Sequence of chain 1.A:
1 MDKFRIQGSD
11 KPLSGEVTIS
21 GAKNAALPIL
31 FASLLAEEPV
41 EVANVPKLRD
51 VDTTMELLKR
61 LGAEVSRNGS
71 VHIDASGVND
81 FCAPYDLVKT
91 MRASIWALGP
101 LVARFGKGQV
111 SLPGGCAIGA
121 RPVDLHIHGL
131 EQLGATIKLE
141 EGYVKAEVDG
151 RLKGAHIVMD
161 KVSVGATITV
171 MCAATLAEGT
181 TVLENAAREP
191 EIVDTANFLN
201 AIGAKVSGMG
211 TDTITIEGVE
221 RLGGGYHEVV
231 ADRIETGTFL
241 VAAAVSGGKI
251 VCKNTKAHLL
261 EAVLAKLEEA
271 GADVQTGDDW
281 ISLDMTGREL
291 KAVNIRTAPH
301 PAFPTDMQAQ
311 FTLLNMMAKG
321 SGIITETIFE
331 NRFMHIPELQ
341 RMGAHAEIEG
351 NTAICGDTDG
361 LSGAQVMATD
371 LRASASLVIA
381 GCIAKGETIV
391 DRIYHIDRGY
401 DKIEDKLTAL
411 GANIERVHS

Binding-site contacts:
Ligand atom O2A contacts residue VAL164 of chain 1.A at 2.8 Å (h-bond).
Ligand atom O1B contacts residue GLY165 of chain 1.A at 2.7 Å (h-bond).
Ligand atom O3' contacts residue ASP306 of chain 1.A at 2.8 Å (salt-bridge).
Ligand atom O1A contacts residue VAL164 of chain 1.A at 3.5 Å (h-bond).
Ligand atom O3' contacts residue PO41 of chain 1.G at 3.4 Å (h-bond).
Ligand atom C5 contacts residue PRO122 of chain 1.A at 3.3 Å (hydrophobic).
Ligand atom O1B contacts residue GOL1 of chain 1.H at 2.6 Å (h-bond).
Ligand atom C8' contacts residue PO41 of chain 1.G at 3.4 Å.
Ligand atom PB contacts residue GOL1 of chain 1.H at 3.4 Å.
Ligand atom O4 contacts residue LEU125 of chain 1.A at 2.9 Å (h-bond).
Ligand atom O3' contacts residue ASN24 of chain 1.A at 3.0 Å (h-bond).
Ligand atom O4' contacts residue PHE329 of chain 1.A at 3.3 Å.
Ligand atom O2' contacts residue ARG121 of chain 1.A at 3.4 Å.
Ligand atom C5 contacts residue SER163 of chain 1.A at 3.4 Å.
Ligand atom O4 contacts residue ASP124 of chain 1.A at 3.2 Å (salt-bridge).
Ligand atom N3 contacts residue PRO122 of chain 1.A at 3.1 Å (h-bond).
Ligand atom O4 contacts residue PRO122 of chain 1.A at 3.2 Å (h-bond).
Ligand atom C8' contacts residue GOL1 of chain 1.H at 3.4 Å.
Ligand atom O2' contacts residue ALA120 of chain 1.A at 2.6 Å (h-bond).
Ligand atom O4' contacts residue ASP306 of chain 1.A at 2.9 Å (salt-bridge).
Ligand atom O2A contacts residue SER163 of chain 1.A at 3.5 Å.
Ligand atom C7' contacts residue ASN24 of chain 1.A at 3.3 Å.
Ligand atom C2' contacts residue ASN24 of chain 1.A at 3.5 Å.
Ligand atom O7' contacts residue TRP96 of chain 1.A at 3.3 Å.
Ligand atom O7' contacts residue ASN24 of chain 1.A at 3.2 Å.
Ligand atom O3B contacts residue ILE328 of chain 1.A at 2.8 Å (h-bond).
Ligand atom N3 contacts residue LEU125 of chain 1.A at 3.4 Å.
Ligand atom O1A contacts residue SER163 of chain 1.A at 2.5 Å (h-bond).
Ligand atom C8' contacts residue ASN24 of chain 1.A at 3.5 Å.
Ligand atom O2B contacts residue ARG121 of chain 1.A at 3.0 Å (salt-bridge).
Ligand atom O4 contacts residue VAL123 of chain 1.A at 3.2 Å.
Ligand atom C4 contacts residue LEU125 of chain 1.A at 3.4 Å (hydrophobic).
Ligand atom O4' contacts residue THR305 of chain 1.A at 3.4 Å.
Ligand atom N3 contacts residue ASP124 of chain 1.A at 2.8 Å (salt-bridge).
Ligand atom PA contacts residue VAL164 of chain 1.A at 3.6 Å.
Ligand atom O1A contacts residue GLY165 of chain 1.A at 3.5 Å (h-bond).
Ligand atom O2B contacts residue GOL1 of chain 1.H at 2.9 Å (h-bond).
Ligand atom C4 contacts residue PRO122 of chain 1.A at 2.9 Å (hydrophobic).
Ligand atom C4 contacts residue ASP124 of chain 1.A at 3.5 Å.
Ligand atom N2' contacts residue PO41 of chain 1.G at 3.1 Å (h-bond).

The protein below binds the small molecule below.
Small molecule (SMILES): CC(=O)N[C@H]1[C@@H](O[P](=O)(O)O[P](=O)(O)OC[C@H]2O[C@@H](n3ccc(=O)[nH]c3=O)[C@H](O)[C@@H]2O)O[C@H](CO)[C@@H](O)[C@@H]1O